Sequence of chain 1.A:
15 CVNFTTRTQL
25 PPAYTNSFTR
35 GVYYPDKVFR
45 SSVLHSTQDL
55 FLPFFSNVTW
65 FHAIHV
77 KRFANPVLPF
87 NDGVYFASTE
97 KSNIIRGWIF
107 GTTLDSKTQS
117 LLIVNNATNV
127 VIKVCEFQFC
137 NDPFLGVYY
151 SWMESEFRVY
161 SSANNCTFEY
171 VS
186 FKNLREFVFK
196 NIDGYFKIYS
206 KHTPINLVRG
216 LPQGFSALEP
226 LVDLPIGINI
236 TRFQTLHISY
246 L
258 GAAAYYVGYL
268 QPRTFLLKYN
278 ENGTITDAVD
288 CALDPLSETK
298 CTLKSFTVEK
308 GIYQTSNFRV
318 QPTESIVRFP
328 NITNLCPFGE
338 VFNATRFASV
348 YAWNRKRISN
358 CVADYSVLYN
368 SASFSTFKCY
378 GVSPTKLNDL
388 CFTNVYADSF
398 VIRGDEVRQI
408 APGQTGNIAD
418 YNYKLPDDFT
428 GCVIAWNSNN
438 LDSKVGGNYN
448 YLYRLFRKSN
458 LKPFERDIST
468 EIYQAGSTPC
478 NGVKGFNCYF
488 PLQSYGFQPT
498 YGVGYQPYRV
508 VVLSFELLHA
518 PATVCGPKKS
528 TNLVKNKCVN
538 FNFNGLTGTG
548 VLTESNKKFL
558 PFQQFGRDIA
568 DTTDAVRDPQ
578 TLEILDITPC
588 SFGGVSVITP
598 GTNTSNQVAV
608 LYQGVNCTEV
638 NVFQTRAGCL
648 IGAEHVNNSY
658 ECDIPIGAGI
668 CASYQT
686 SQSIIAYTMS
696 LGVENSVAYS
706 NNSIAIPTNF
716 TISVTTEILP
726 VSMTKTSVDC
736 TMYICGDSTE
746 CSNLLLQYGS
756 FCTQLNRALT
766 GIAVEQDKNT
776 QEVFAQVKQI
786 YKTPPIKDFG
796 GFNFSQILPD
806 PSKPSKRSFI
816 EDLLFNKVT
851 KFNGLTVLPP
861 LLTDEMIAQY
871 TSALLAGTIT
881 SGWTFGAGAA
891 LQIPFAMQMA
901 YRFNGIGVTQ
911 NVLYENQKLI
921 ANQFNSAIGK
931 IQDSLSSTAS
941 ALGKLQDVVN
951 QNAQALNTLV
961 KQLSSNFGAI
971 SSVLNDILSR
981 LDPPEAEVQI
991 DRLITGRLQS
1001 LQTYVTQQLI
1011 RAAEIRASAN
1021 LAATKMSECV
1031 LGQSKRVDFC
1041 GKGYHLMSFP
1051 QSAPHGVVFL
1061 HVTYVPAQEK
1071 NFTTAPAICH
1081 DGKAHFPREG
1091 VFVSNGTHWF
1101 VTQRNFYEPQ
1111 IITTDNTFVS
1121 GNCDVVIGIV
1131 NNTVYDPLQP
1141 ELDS

Binding-site contacts:
Ligand atom O5 contacts residue HIS1098 of chain 1.A at 4.0 Å.
Ligand atom C6 contacts residue PHE1100 of chain 1.A at 3.7 Å (hydrophobic).
Ligand atom C6 contacts residue HIS1098 of chain 1.A at 4.3 Å.
Ligand atom C4 contacts residue HIS1098 of chain 1.A at 4.1 Å.
Ligand atom O5 contacts residue THR1097 of chain 1.A at 4.2 Å.
Ligand atom N2 contacts residue THR1097 of chain 1.A at 3.7 Å.
Ligand atom C5 contacts residue THR1097 of chain 1.A at 4.2 Å.
Ligand atom N2 contacts residue ASN1095 of chain 1.A at 2.8 Å (h-bond).
Ligand atom C7 contacts residue ASN1095 of chain 1.A at 3.0 Å.
Ligand atom O5 contacts residue PHE1100 of chain 1.A at 3.7 Å.
Ligand atom C3 contacts residue HIS1098 of chain 1.A at 4.1 Å.
Ligand atom O4 contacts residue HIS1098 of chain 1.A at 3.8 Å.
Ligand atom C1 contacts residue ASN1095 of chain 1.A at 1.4 Å.
Ligand atom C1 contacts residue THR1097 of chain 1.A at 3.3 Å.
Ligand atom C5 contacts residue PHE1100 of chain 1.A at 4.1 Å (hydrophobic).
Ligand atom C2 contacts residue THR1097 of chain 1.A at 3.8 Å.
Ligand atom C5 contacts residue HIS1098 of chain 1.A at 3.4 Å.
Ligand atom C1 contacts residue HIS1098 of chain 1.A at 3.9 Å.
Ligand atom C3 contacts residue ASN1095 of chain 1.A at 3.8 Å.
Ligand atom O7 contacts residue ASN1095 of chain 1.A at 2.7 Å (h-bond).
Ligand atom C7 contacts residue HIS1098 of chain 1.A at 3.9 Å.
Ligand atom O5 contacts residue ASN1095 of chain 1.A at 2.4 Å (h-bond).
Ligand atom C5 contacts residue ASN1095 of chain 1.A at 3.7 Å.
Ligand atom C8 contacts residue HIS1098 of chain 1.A at 4.0 Å.
Ligand atom C2 contacts residue ASN1095 of chain 1.A at 2.4 Å.
Ligand atom O7 contacts residue HIS1098 of chain 1.A at 3.0 Å (h-bond).
Ligand atom C3 contacts residue THR1097 of chain 1.A at 3.8 Å.
Ligand atom C4 contacts residue ASN1095 of chain 1.A at 4.2 Å.
Ligand atom C8 contacts residue ASN1095 of chain 1.A at 3.7 Å.

The protein below binds the small molecule below.
Small molecule (SMILES): CC(=O)N[C@H]1[C@H](O[C@H]2[C@H](O)[C@@H](NC(C)=O)CO[C@@H]2CO)O[C@H](CO)[C@@H](O)[C@@H]1O